Binding-site contacts:
Ligand atom C40 contacts residue LEU38 of chain 1.B at 3.5 Å (hydrophobic).
Ligand atom C23 contacts residue LEU226 of chain 1.B at 3.8 Å (hydrophobic).
Ligand atom C1 contacts residue ILE151 of chain 1.B at 3.7 Å (hydrophobic).
Ligand atom C3 contacts residue PHE139 of chain 1.B at 3.5 Å (hydrophobic).
Ligand atom C36 contacts residue GLN37 of chain 1.B at 3.5 Å.
Ligand atom C26 contacts residue HIS74 of chain 1.B at 3.7 Å.
Ligand atom C29 contacts residue HIS74 of chain 1.B at 3.7 Å.
Ligand atom C37 contacts residue GLN37 of chain 1.B at 3.3 Å.
Ligand atom C22 contacts residue MET109 of chain 1.B at 3.5 Å (hydrophobic).
Ligand atom N25 contacts residue VAL231 of chain 1.B at 3.4 Å.
Ligand atom C14 contacts residue PHE139 of chain 1.B at 3.5 Å (hydrophobic).
Ligand atom C22 contacts residue ILE151 of chain 1.B at 3.8 Å (hydrophobic).
Ligand atom O27 contacts residue HIS74 of chain 1.B at 3.1 Å (h-bond).
Ligand atom C6 contacts residue PHE128 of chain 1.B at 3.6 Å (hydrophobic).
Ligand atom C5 contacts residue MET116 of chain 1.B at 3.5 Å (hydrophobic).
Ligand atom C24 contacts residue VAL231 of chain 1.B at 3.5 Å (hydrophobic).
Ligand atom C24 contacts residue LEU147 of chain 1.B at 3.8 Å (hydrophobic).
Ligand atom C9 contacts residue HIS74 of chain 1.B at 3.7 Å.
Ligand atom CL38 contacts residue GLN37 of chain 1.B at 3.7 Å.
Ligand atom C39 contacts residue GLN37 of chain 1.B at 3.6 Å.
Ligand atom N30 contacts residue HIS74 of chain 1.B at 3.6 Å.
Ligand atom C13 contacts residue PHE139 of chain 1.B at 3.5 Å (hydrophobic).
Ligand atom C7 contacts residue PHE128 of chain 1.B at 3.7 Å (hydrophobic).
Ligand atom N21 contacts residue VAL231 of chain 1.B at 3.8 Å.
Ligand atom C20 contacts residue MET116 of chain 1.B at 3.8 Å (hydrophobic).
Ligand atom C35 contacts residue MET116 of chain 1.B at 3.5 Å (hydrophobic).
Ligand atom N4 contacts residue PHE139 of chain 1.B at 3.8 Å.
Ligand atom CL38 contacts residue ARG115 of chain 1.B at 3.8 Å.
Ligand atom N32 contacts residue HIS74 of chain 1.B at 3.5 Å (h-bond).
Ligand atom C1 contacts residue MET116 of chain 1.B at 3.7 Å (hydrophobic).
Ligand atom N30 contacts residue GLU130 of chain 1.B at 3.3 Å (salt-bridge).
Ligand atom C28 contacts residue HIS74 of chain 1.B at 3.4 Å.
Ligand atom N25 contacts residue LEU147 of chain 1.B at 3.4 Å.
Ligand atom C39 contacts residue LEU38 of chain 1.B at 3.7 Å (hydrophobic).
Ligand atom C36 contacts residue MET116 of chain 1.B at 3.6 Å (hydrophobic).
Ligand atom C19 contacts residue ILE151 of chain 1.B at 3.5 Å (hydrophobic).
Ligand atom N4 contacts residue MET116 of chain 1.B at 3.5 Å.
Ligand atom C31 contacts residue HIS74 of chain 1.B at 3.5 Å.
Ligand atom CL12 contacts residue HIS74 of chain 1.B at 3.7 Å.
Ligand atom O2 contacts residue PHE139 of chain 1.B at 3.5 Å.

This small molecule binds to this protein.
Small molecule (SMILES): COc1nc2ccc([C@](O)(c3ccc(Cl)cc3)c3cncn3C)cc2c(Cl)c1Cc1ccc(-n2cccn2)cc1

Sequence of chain 1.B:
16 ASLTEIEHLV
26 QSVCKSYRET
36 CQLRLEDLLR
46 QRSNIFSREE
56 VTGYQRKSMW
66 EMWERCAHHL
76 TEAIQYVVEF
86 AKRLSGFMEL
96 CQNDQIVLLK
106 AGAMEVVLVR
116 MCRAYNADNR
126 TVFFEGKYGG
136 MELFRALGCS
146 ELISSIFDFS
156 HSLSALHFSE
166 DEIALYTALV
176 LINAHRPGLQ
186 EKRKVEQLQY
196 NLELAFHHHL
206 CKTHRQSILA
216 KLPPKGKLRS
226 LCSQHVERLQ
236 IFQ